Sequence of chain 1.C:
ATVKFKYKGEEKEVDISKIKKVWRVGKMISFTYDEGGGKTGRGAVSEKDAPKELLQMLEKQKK

A protein and the small-molecule ligand that binds it are described below.
Small molecule (SMILES): Cc1cn([C@H]2C[C@H](O[P](=O)(O)OC[C@H]3O[C@@H](n4cc(I)c(=O)[nH]c4=O)C[C@@H]3O[P](=O)(O)OC[C@H]3O[C@@H](n4ccc(N)nc4=O)C[C@@H]3O[P](=O)(O)OC[C@H]3O[C@@H](n4cnc5c(=O)nc(N)[nH]c54)C[C@@H]3O[P](=O)(O)OC[C@H]3O[C@@H](n4ccc(N)nc4=O)C[C@@H]3O)[C@@H](CO[P](=O)(O)O[C@H]3C[C@H](n4cnc5c(=O)nc(N)[nH]c54)O[C@@H]3CO[P](=O)(O)O[C@H]3C[C@H](n4ccc(N)nc4=O)O[C@@H]3CO[P](=O)(O)O[C@H]3C[C@H](n4cnc5c(=O)nc(N)[nH]c54)O[C@@H]3CO)O2)c(=O)[nH]c1=O

Binding-site contacts:
Ligand atom N3 contacts residue DG7 of chain 1.B at 2.9 Å (h-bond).
Ligand atom N3 contacts residue DG3 of chain 1.B at 2.9 Å (h-bond).
Ligand atom O6 contacts residue DC8 of chain 1.B at 3.3 Å (h-bond).
Ligand atom O4 contacts residue DG3 of chain 1.B at 3.3 Å (h-bond).
Ligand atom N4 contacts residue DC6 of chain 1.B at 3.1 Å (h-bond).
Ligand atom N4 contacts residue DG7 of chain 1.B at 2.9 Å (h-bond).
Ligand atom N4 contacts residue DG1 of chain 1.B at 2.8 Å (h-bond).
Ligand atom O2 contacts residue ARG42 of chain 1.C at 2.8 Å (salt-bridge).
Ligand atom C1' contacts residue ARG42 of chain 1.C at 3.2 Å.
Ligand atom N3 contacts residue DA4 of chain 1.B at 2.6 Å (h-bond).
Ligand atom O4 contacts residue DA5 of chain 1.B at 3.0 Å (h-bond).
Ligand atom N3 contacts residue DA5 of chain 1.B at 2.9 Å (h-bond).
Ligand atom N2 contacts residue SER30 of chain 1.C at 2.9 Å (h-bond).
Ligand atom C4 contacts residue DA4 of chain 1.B at 3.3 Å.
Ligand atom O6 contacts residue DC6 of chain 1.B at 2.9 Å (h-bond).
Ligand atom N1 contacts residue DC6 of chain 1.B at 2.9 Å (h-bond).
Ligand atom O2 contacts residue DG7 of chain 1.B at 2.7 Å (h-bond).
Ligand atom N3 contacts residue DG1 of chain 1.B at 2.9 Å (h-bond).
Ligand atom N4 contacts residue DG3 of chain 1.B at 2.9 Å (h-bond).
Ligand atom OP1 contacts residue THR40 of chain 1.C at 3.2 Å.
Ligand atom O2 contacts residue DG1 of chain 1.B at 2.7 Å (h-bond).
Ligand atom C2 contacts residue ARG42 of chain 1.C at 3.3 Å.
Ligand atom O6 contacts residue DC2 of chain 1.B at 2.8 Å (h-bond).
Ligand atom N3 contacts residue TRP23 of chain 1.C at 2.9 Å (h-bond).
Ligand atom N2 contacts residue DC8 of chain 1.B at 2.8 Å (h-bond).
Ligand atom O4' contacts residue TRP23 of chain 1.C at 3.2 Å.
Ligand atom N2 contacts residue DC2 of chain 1.B at 2.7 Å (h-bond).
Ligand atom N3 contacts residue VAL25 of chain 1.C at 3.4 Å.
Ligand atom O4' contacts residue ARG42 of chain 1.C at 3.0 Å (salt-bridge).
Ligand atom N1 contacts residue DC8 of chain 1.B at 3.1 Å (h-bond).
Ligand atom N1 contacts residue DC2 of chain 1.B at 2.8 Å (h-bond).
Ligand atom O2 contacts residue ARG42 of chain 1.C at 2.9 Å (salt-bridge).
Ligand atom O4' contacts residue VAL25 of chain 1.C at 3.4 Å.
Ligand atom N2 contacts residue DC6 of chain 1.B at 2.8 Å (h-bond).
Ligand atom OP1 contacts residue LYS21 of chain 1.C at 3.1 Å (salt-bridge).
Ligand atom O2 contacts residue DG3 of chain 1.B at 2.8 Å (h-bond).
Ligand atom N2 contacts residue DG3 of chain 1.B at 3.3 Å.
Ligand atom O6 contacts residue DA5 of chain 1.B at 3.0 Å (h-bond).
Ligand atom O4 contacts residue DA4 of chain 1.B at 2.7 Å (h-bond).
Ligand atom O2 contacts residue VAL25 of chain 1.C at 3.3 Å.